This small molecule binds to this protein.
Small molecule (SMILES): NCC(=O)O

Sequence of chain 1.A:
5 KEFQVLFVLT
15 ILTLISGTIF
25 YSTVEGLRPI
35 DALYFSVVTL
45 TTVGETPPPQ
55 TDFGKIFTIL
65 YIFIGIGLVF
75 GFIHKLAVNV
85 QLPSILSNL

Binding-site contacts:
Ligand atom O contacts residue ARG32 of chain 1.A at 3.4 Å.
Ligand atom N contacts residue ARG32 of chain 1.A at 3.8 Å.
Ligand atom C contacts residue ARG32 of chain 1.A at 3.6 Å.
Ligand atom OXT contacts residue ARG32 of chain 1.A at 3.5 Å.
Ligand atom CA contacts residue ARG32 of chain 1.A at 4.3 Å.